Sequence of chain 1.E:
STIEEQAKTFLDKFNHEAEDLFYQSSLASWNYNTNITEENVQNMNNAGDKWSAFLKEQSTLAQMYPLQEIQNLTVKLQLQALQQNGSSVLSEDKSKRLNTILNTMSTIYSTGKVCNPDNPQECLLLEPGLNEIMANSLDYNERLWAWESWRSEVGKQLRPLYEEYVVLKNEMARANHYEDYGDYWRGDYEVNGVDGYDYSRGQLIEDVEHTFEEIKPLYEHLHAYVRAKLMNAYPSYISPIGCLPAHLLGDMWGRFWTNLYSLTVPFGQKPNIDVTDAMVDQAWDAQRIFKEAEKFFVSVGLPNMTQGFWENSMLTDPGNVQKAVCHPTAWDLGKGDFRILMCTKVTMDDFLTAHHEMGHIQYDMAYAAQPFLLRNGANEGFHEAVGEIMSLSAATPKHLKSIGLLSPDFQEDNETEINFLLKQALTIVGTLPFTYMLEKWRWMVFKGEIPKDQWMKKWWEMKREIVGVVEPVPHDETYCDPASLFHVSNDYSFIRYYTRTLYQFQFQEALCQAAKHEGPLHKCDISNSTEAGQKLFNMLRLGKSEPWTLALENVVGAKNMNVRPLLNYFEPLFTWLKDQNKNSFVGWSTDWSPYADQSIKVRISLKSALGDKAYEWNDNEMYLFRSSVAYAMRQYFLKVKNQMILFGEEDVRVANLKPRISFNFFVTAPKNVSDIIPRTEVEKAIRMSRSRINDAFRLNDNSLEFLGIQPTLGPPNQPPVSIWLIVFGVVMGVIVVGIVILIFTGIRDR

The small molecule below binds the protein below.
Small molecule (SMILES): CC(=O)N[C@H]1[C@H](O[C@H]2[C@H](O)[C@@H](NC(C)=O)CO[C@@H]2CO)O[C@H](CO)[C@@H](O)[C@@H]1O

Binding-site contacts:
Ligand atom C4 contacts residue ASN699 of chain 1.E at 4.2 Å.
Ligand atom O5 contacts residue SER701 of chain 1.E at 4.5 Å.
Ligand atom O5 contacts residue ASN699 of chain 1.E at 2.3 Å (h-bond).
Ligand atom O6 contacts residue ASP702 of chain 1.E at 3.5 Å.
Ligand atom O7 contacts residue TYR264 of chain 1.E at 4.2 Å.
Ligand atom O5 contacts residue ASP702 of chain 1.E at 3.6 Å.
Ligand atom C6 contacts residue ASP702 of chain 1.E at 4.3 Å.
Ligand atom C8 contacts residue ASN699 of chain 1.E at 4.4 Å.
Ligand atom C8 contacts residue ASP145 of chain 1.E at 3.8 Å.
Ligand atom O6 contacts residue SER701 of chain 1.E at 3.3 Å (h-bond).
Ligand atom C2 contacts residue ASN699 of chain 1.E at 2.4 Å.
Ligand atom C1 contacts residue SER701 of chain 1.E at 4.0 Å.
Ligand atom C7 contacts residue ASN699 of chain 1.E at 3.3 Å.
Ligand atom C3 contacts residue ASN699 of chain 1.E at 3.8 Å.
Ligand atom N2 contacts residue ASN699 of chain 1.E at 2.9 Å (h-bond).
Ligand atom O4 contacts residue ASN168 of chain 1.E at 3.8 Å.
Ligand atom O7 contacts residue ASN699 of chain 1.E at 3.3 Å (h-bond).
Ligand atom C1 contacts residue ASN699 of chain 1.E at 1.4 Å.
Ligand atom O7 contacts residue ASN168 of chain 1.E at 3.6 Å.
Ligand atom C5 contacts residue ASN699 of chain 1.E at 3.6 Å.
Ligand atom C1 contacts residue ASP702 of chain 1.E at 4.2 Å.